Binding-site contacts:
Ligand atom S15 contacts residue GLU105 of chain 1.A at 4.0 Å.
Ligand atom N06 contacts residue THR85 of chain 1.A at 4.5 Å.
Ligand atom S15 contacts residue THR85 of chain 1.A at 3.3 Å (h-bond).
Ligand atom C12 contacts residue ILE108 of chain 1.A at 3.7 Å (hydrophobic).
Ligand atom C07 contacts residue VAL86 of chain 1.A at 3.6 Å (hydrophobic).
Ligand atom C10 contacts residue THR85 of chain 1.A at 4.3 Å.
Ligand atom C03 contacts residue VAL86 of chain 1.A at 3.7 Å (hydrophobic).
Ligand atom N09 contacts residue VAL86 of chain 1.A at 3.9 Å.
Ligand atom C14 contacts residue LYS84 of chain 1.A at 3.6 Å.
Ligand atom O08 contacts residue VAL86 of chain 1.A at 4.0 Å.
Ligand atom C05 contacts residue VAL86 of chain 1.A at 4.3 Å (hydrophobic).
Ligand atom C03 contacts residue THR85 of chain 1.A at 3.6 Å.
Ligand atom N02 contacts residue THR85 of chain 1.A at 4.2 Å.
Ligand atom C07 contacts residue THR85 of chain 1.A at 3.9 Å.
Ligand atom C12 contacts residue GLU105 of chain 1.A at 3.8 Å.
Ligand atom C13 contacts residue ILE108 of chain 1.A at 3.8 Å (hydrophobic).
Ligand atom O08 contacts residue ILE111 of chain 1.A at 4.0 Å.
Ligand atom C11 contacts residue ILE111 of chain 1.A at 4.3 Å (hydrophobic).
Ligand atom C04 contacts residue ALA87 of chain 1.A at 4.1 Å (hydrophobic).
Ligand atom C12 contacts residue ILE111 of chain 1.A at 4.1 Å (hydrophobic).
Ligand atom N09 contacts residue ILE111 of chain 1.A at 4.3 Å.
Ligand atom C14 contacts residue VAL86 of chain 1.A at 3.9 Å (hydrophobic).
Ligand atom C05 contacts residue THR85 of chain 1.A at 4.0 Å.
Ligand atom C04 contacts residue VAL86 of chain 1.A at 3.1 Å (hydrophobic).
Ligand atom C13 contacts residue VAL86 of chain 1.A at 3.8 Å (hydrophobic).
Ligand atom C11 contacts residue GLU105 of chain 1.A at 4.1 Å.
Ligand atom C11 contacts residue VAL86 of chain 1.A at 4.3 Å (hydrophobic).
Ligand atom S15 contacts residue LYS84 of chain 1.A at 3.8 Å.
Ligand atom C11 contacts residue THR85 of chain 1.A at 4.1 Å.
Ligand atom C14 contacts residue THR85 of chain 1.A at 4.4 Å.
Ligand atom C14 contacts residue GLU105 of chain 1.A at 3.8 Å.
Ligand atom C10 contacts residue ILE111 of chain 1.A at 3.8 Å (hydrophobic).
Ligand atom C13 contacts residue GLU105 of chain 1.A at 3.5 Å.
Ligand atom C13 contacts residue HIS104 of chain 1.A at 4.3 Å.
Ligand atom N09 contacts residue THR85 of chain 1.A at 3.3 Å (h-bond).
Ligand atom S15 contacts residue VAL86 of chain 1.A at 4.2 Å.
Ligand atom C12 contacts residue VAL86 of chain 1.A at 4.4 Å (hydrophobic).
Ligand atom C07 contacts residue ILE111 of chain 1.A at 4.4 Å (hydrophobic).
Ligand atom C04 contacts residue THR85 of chain 1.A at 3.4 Å.

Sequence of chain 1.A:
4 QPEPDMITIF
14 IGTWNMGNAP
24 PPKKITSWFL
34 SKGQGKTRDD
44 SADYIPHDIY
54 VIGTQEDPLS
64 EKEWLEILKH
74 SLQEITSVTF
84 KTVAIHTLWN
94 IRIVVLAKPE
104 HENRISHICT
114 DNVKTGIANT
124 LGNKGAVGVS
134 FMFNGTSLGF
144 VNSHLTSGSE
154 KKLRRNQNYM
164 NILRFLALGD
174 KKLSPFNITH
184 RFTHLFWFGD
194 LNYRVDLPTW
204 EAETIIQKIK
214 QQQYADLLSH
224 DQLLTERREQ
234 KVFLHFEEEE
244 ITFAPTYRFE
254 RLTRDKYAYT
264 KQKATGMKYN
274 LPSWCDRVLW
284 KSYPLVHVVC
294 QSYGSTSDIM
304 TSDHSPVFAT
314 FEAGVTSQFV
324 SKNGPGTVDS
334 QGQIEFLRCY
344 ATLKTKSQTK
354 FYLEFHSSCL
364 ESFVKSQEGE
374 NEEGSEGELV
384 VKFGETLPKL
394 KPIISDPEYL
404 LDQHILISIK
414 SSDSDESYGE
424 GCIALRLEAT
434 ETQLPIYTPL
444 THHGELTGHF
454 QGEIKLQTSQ

This protein binds this small molecule.
Small molecule (SMILES): Cn1nccc1C(=O)NCc1cccs1